Binding-site contacts:
Ligand atom C14 contacts residue LYS241 of chain 1.A at 3.0 Å.
Ligand atom O08 contacts residue TYR132 of chain 1.A at 2.5 Å (h-bond).
Ligand atom C04 contacts residue FE21 of chain 1.D at 3.1 Å.
Ligand atom C03 contacts residue TRP208 of chain 1.A at 3.7 Å (hydrophobic).
Ligand atom N13 contacts residue LYS241 of chain 1.A at 3.2 Å.
Ligand atom C17 contacts residue GLU190 of chain 1.A at 3.4 Å.
Ligand atom N11 contacts residue FE21 of chain 1.D at 2.4 Å.
Ligand atom N16 contacts residue FE21 of chain 1.D at 3.6 Å.
Ligand atom N11 contacts residue HIS188 of chain 1.A at 3.0 Å (h-bond).
Ligand atom C04 contacts residue TRP208 of chain 1.A at 3.6 Å (hydrophobic).
Ligand atom C23 contacts residue ASP191 of chain 1.A at 2.5 Å.
Ligand atom C04 contacts residue HIS276 of chain 1.A at 3.5 Å.
Ligand atom C21 contacts residue GLU169 of chain 1.A at 3.2 Å.
Ligand atom C17 contacts residue ASP191 of chain 1.A at 3.4 Å.
Ligand atom C12 contacts residue GLU190 of chain 1.A at 3.6 Å.
Ligand atom C12 contacts residue FE21 of chain 1.D at 3.4 Å.
Ligand atom C10 contacts residue HIS188 of chain 1.A at 3.2 Å.
Ligand atom C18 contacts residue ASP191 of chain 1.A at 3.2 Å.
Ligand atom C04 contacts residue PHE185 of chain 1.A at 3.6 Å (hydrophobic).
Ligand atom O08 contacts residue PHE185 of chain 1.A at 3.6 Å.
Ligand atom N05 contacts residue HIS276 of chain 1.A at 3.4 Å (h-bond).
Ligand atom C07 contacts residue PHE185 of chain 1.A at 3.5 Å (hydrophobic).
Ligand atom N20 contacts residue GLY170 of chain 1.A at 3.4 Å (h-bond).
Ligand atom C12 contacts residue HIS188 of chain 1.A at 3.5 Å.
Ligand atom C22 contacts residue ASP191 of chain 1.A at 3.4 Å.
Ligand atom N05 contacts residue FE21 of chain 1.D at 2.1 Å.
Ligand atom C21 contacts residue TYR175 of chain 1.A at 3.6 Å (hydrophobic).
Ligand atom O08 contacts residue TYR177 of chain 1.A at 3.8 Å.
Ligand atom C03 contacts residue PHE185 of chain 1.A at 3.4 Å (hydrophobic).
Ligand atom C06 contacts residue HIS188 of chain 1.A at 3.6 Å.
Ligand atom N05 contacts residue HIS188 of chain 1.A at 3.2 Å (h-bond).
Ligand atom O09 contacts residue LYS206 of chain 1.A at 2.8 Å (salt-bridge).
Ligand atom O09 contacts residue TYR132 of chain 1.A at 3.2 Å (h-bond).
Ligand atom N16 contacts residue GLU190 of chain 1.A at 2.6 Å (salt-bridge).
Ligand atom C07 contacts residue TYR132 of chain 1.A at 3.2 Å (hydrophobic).
Ligand atom C10 contacts residue FE21 of chain 1.D at 3.0 Å.
Ligand atom C22 contacts residue VAL171 of chain 1.A at 3.7 Å (hydrophobic).
Ligand atom C06 contacts residue FE21 of chain 1.D at 3.0 Å.
Ligand atom C02 contacts residue PHE185 of chain 1.A at 3.6 Å (hydrophobic).
Ligand atom N11 contacts residue GLU190 of chain 1.A at 3.5 Å (salt-bridge).

The protein below binds the small molecule below.
Small molecule (SMILES): O=C(O)c1ccnc(-c2ccnc(NCc3cccnc3)n2)c1

Sequence of chain 1.A:
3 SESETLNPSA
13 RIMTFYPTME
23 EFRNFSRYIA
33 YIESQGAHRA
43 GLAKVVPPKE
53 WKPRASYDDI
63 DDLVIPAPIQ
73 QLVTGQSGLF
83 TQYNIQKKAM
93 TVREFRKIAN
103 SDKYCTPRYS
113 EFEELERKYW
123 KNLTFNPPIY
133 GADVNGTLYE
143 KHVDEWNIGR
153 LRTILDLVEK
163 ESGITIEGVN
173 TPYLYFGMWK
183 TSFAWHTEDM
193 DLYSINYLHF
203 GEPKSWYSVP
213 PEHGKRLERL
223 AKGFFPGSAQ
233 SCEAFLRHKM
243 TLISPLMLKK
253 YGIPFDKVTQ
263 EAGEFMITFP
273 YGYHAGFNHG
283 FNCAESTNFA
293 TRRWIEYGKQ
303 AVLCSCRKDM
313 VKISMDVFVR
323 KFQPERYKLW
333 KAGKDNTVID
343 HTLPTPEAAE